Sequence of chain 1.A:
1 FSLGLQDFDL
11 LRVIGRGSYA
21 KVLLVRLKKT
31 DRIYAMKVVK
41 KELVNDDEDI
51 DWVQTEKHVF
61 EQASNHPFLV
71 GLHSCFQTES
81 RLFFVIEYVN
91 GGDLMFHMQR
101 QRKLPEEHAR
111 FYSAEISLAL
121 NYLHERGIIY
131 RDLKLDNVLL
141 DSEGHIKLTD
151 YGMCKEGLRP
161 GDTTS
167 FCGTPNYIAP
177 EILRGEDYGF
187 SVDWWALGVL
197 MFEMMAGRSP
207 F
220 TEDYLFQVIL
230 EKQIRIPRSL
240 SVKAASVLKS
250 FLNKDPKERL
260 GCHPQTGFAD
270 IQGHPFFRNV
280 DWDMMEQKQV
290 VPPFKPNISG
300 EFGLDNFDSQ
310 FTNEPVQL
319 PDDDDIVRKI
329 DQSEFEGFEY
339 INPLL

A small-molecule ligand and the protein it binds are described below.
Small molecule (SMILES): Nc1ncnc2c1ncn2[C@@H]1O[C@H](CO[P](=O)(O)O[P](=O)(O)CP(=O)(O)O)[C@@H](O)[C@H]1O

Binding-site contacts:
Ligand atom O4' contacts residue GLY15 of chain 1.A at 3.6 Å.
Ligand atom N1 contacts residue GLU87 of chain 1.A at 3.6 Å.
Ligand atom C4' contacts residue GLY15 of chain 1.A at 3.9 Å.
Ligand atom PA contacts residue LYS37 of chain 1.A at 3.9 Å.
Ligand atom O2G contacts residue GLY17 of chain 1.A at 3.4 Å.
Ligand atom C5' contacts residue ARG16 of chain 1.A at 3.6 Å.
Ligand atom O2B contacts residue GLY17 of chain 1.A at 3.4 Å.
Ligand atom PB contacts residue LYS37 of chain 1.A at 3.8 Å.
Ligand atom N6 contacts residue ALA35 of chain 1.A at 3.9 Å.
Ligand atom C2 contacts residue PHE306 of chain 1.A at 4.0 Å (hydrophobic).
Ligand atom O2B contacts residue TYR19 of chain 1.A at 2.8 Å (h-bond).
Ligand atom PG contacts residue ASP150 of chain 1.A at 3.6 Å.
Ligand atom O1B contacts residue LYS37 of chain 1.A at 2.6 Å (salt-bridge).
Ligand atom N1 contacts residue VAL89 of chain 1.A at 3.1 Å (h-bond).
Ligand atom C6 contacts residue ALA35 of chain 1.A at 3.7 Å (hydrophobic).
Ligand atom O5' contacts residue VAL22 of chain 1.A at 3.8 Å.
Ligand atom O3G contacts residue SER18 of chain 1.A at 3.0 Å (h-bond).
Ligand atom N3 contacts residue VAL89 of chain 1.A at 3.9 Å.
Ligand atom C4' contacts residue ARG16 of chain 1.A at 3.9 Å.
Ligand atom O1B contacts residue ALA20 of chain 1.A at 3.6 Å.
Ligand atom N3 contacts residue PHE306 of chain 1.A at 3.6 Å.
Ligand atom C5' contacts residue GLY17 of chain 1.A at 3.9 Å.
Ligand atom O1A contacts residue LYS37 of chain 1.A at 2.7 Å (salt-bridge).
Ligand atom C3B contacts residue ASP150 of chain 1.A at 3.4 Å.
Ligand atom N6 contacts residue VAL70 of chain 1.A at 3.7 Å.
Ligand atom O1G contacts residue ASP150 of chain 1.A at 2.6 Å (salt-bridge).
Ligand atom O4' contacts residue VAL22 of chain 1.A at 3.3 Å.
Ligand atom N6 contacts residue ILE86 of chain 1.A at 3.5 Å.
Ligand atom C2 contacts residue ILE14 of chain 1.A at 3.8 Å (hydrophobic).
Ligand atom N9 contacts residue VAL22 of chain 1.A at 3.9 Å.
Ligand atom O2B contacts residue ALA20 of chain 1.A at 2.8 Å (h-bond).
Ligand atom N3 contacts residue ILE14 of chain 1.A at 3.6 Å.
Ligand atom N6 contacts residue GLU87 of chain 1.A at 2.9 Å (salt-bridge).
Ligand atom C6 contacts residue GLU87 of chain 1.A at 3.7 Å.
Ligand atom O2B contacts residue SER18 of chain 1.A at 3.3 Å (h-bond).
Ligand atom N1 contacts residue ALA35 of chain 1.A at 3.6 Å.
Ligand atom O2A contacts residue ASP150 of chain 1.A at 3.8 Å.
Ligand atom C5' contacts residue VAL22 of chain 1.A at 4.0 Å (hydrophobic).
Ligand atom C2 contacts residue VAL89 of chain 1.A at 3.0 Å (hydrophobic).
Ligand atom O3A contacts residue GLY17 of chain 1.A at 3.6 Å.